The small molecule below binds the protein below.
Small molecule (SMILES): Nc1ncnc2c1ncn2[C@@H]1O[C@H](COP(=O)=O)[C@@H](O[P](=O)(O)OC[C@H]2O[C@@H](n3ccc(=O)[nH]c3=O)[C@H](O)[C@@H]2O)[C@H]1O

Binding-site contacts:
Ligand atom C1' contacts residue GLU140 of chain 37.E at 3.2 Å.
Ligand atom C8 contacts residue TRP47 of chain 37.E at 4.0 Å (hydrophobic).
Ligand atom C8 contacts residue LYS143 of chain 37.E at 2.8 Å.
Ligand atom N3 contacts residue TRP47 of chain 37.E at 3.9 Å.
Ligand atom O2' contacts residue GLU140 of chain 37.E at 3.0 Å (salt-bridge).
Ligand atom C1' contacts residue TRP47 of chain 37.E at 4.3 Å (hydrophobic).
Ligand atom N6 contacts residue TRP47 of chain 37.E at 4.2 Å.
Ligand atom O4' contacts residue TRP47 of chain 37.E at 4.0 Å.
Ligand atom C2' contacts residue GLU140 of chain 37.E at 3.5 Å.
Ligand atom N9 contacts residue LYS143 of chain 37.E at 3.8 Å.
Ligand atom C2 contacts residue TRP47 of chain 37.E at 3.8 Å (hydrophobic).
Ligand atom N1 contacts residue TRP47 of chain 37.E at 3.8 Å.
Ligand atom C8 contacts residue GLU140 of chain 37.E at 4.1 Å.
Ligand atom C5 contacts residue TRP47 of chain 37.E at 4.0 Å (hydrophobic).
Ligand atom C6 contacts residue TRP47 of chain 37.E at 3.9 Å (hydrophobic).
Ligand atom C4 contacts residue TRP47 of chain 37.E at 3.9 Å (hydrophobic).
Ligand atom N7 contacts residue TRP47 of chain 37.E at 4.0 Å.
Ligand atom OP1 contacts residue LYS45 of chain 48.F at 4.3 Å.
Ligand atom N9 contacts residue GLU140 of chain 37.E at 4.1 Å.
Ligand atom C1' contacts residue LYS143 of chain 37.E at 4.0 Å.
Ligand atom N7 contacts residue LYS143 of chain 37.E at 3.7 Å.
Ligand atom N9 contacts residue TRP47 of chain 37.E at 4.0 Å.
Ligand atom O4' contacts residue LYS143 of chain 37.E at 4.2 Å.
Ligand atom C2' contacts residue LYS143 of chain 37.E at 4.5 Å.
Ligand atom O4' contacts residue GLU140 of chain 37.E at 4.1 Å.

Sequence of chain 37.E:
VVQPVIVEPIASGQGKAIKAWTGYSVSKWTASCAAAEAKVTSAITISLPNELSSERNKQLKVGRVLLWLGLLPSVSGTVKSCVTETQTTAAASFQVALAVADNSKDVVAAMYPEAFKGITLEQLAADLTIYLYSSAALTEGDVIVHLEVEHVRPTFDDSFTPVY

Sequence of chain 48.F:
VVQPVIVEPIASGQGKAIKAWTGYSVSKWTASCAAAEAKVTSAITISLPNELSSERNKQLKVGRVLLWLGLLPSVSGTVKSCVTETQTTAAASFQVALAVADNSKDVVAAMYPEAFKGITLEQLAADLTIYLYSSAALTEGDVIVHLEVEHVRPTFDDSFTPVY